The small molecule below binds the protein below.
Small molecule (SMILES): CC1=C(S[C@@H]2CN[C@H](C(=O)N(C)C)C2)C(C(=O)O)=N[C@H]1[C@H](C(=O)O)[C@@H](C)O

Sequence of chain 1.B:
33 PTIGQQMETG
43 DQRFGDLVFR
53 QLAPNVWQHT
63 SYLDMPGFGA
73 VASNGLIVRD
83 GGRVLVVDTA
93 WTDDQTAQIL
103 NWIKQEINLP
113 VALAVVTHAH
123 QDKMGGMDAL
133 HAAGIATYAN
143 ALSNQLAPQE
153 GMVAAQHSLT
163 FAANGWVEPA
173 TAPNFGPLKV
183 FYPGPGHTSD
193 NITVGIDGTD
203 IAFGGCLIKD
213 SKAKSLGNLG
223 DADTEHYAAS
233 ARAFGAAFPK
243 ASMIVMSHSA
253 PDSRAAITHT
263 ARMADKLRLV

Binding-site contacts:
Ligand atom CAP contacts residue ZN1 of chain 1.G at 3.4 Å.
Ligand atom OAH contacts residue HIS250 of chain 1.B at 3.1 Å.
Ligand atom CAS contacts residue ZN1 of chain 1.G at 3.2 Å.
Ligand atom OAH contacts residue ZN1 of chain 1.G at 2.9 Å.
Ligand atom OAE contacts residue ASN220 of chain 1.B at 3.3 Å (h-bond).
Ligand atom CAP contacts residue HIS250 of chain 1.B at 3.3 Å.
Ligand atom CAQ contacts residue HIS122 of chain 1.B at 3.1 Å.
Ligand atom OAF contacts residue ZN1 of chain 1.H at 2.2 Å.
Ligand atom OAH contacts residue LYS211 of chain 1.B at 3.1 Å (salt-bridge).
Ligand atom CAQ contacts residue ZN1 of chain 1.H at 2.8 Å.
Ligand atom OAE contacts residue LYS211 of chain 1.B at 2.9 Å (salt-bridge).
Ligand atom CAA contacts residue GLN123 of chain 1.B at 3.5 Å.
Ligand atom CAC contacts residue SER217 of chain 1.B at 3.1 Å.
Ligand atom NAN contacts residue HIS250 of chain 1.B at 2.8 Å (h-bond).
Ligand atom N contacts residue HIS250 of chain 1.B at 3.2 Å.
Ligand atom CAQ contacts residue ZN1 of chain 1.G at 3.7 Å.
Ligand atom CAZ contacts residue ZN1 of chain 1.G at 3.4 Å.
Ligand atom CAQ contacts residue HIS189 of chain 1.B at 3.6 Å.
Ligand atom OAI contacts residue ZN1 of chain 1.H at 2.8 Å.
Ligand atom CD contacts residue VAL73 of chain 1.B at 3.7 Å (hydrophobic).
Ligand atom CAP contacts residue LYS211 of chain 1.B at 3.5 Å.
Ligand atom NAY contacts residue GLY219 of chain 1.B at 3.8 Å.
Ligand atom CAP contacts residue HIS189 of chain 1.B at 3.8 Å.
Ligand atom OAF contacts residue HIS189 of chain 1.B at 3.5 Å (h-bond).
Ligand atom OAF contacts residue HIS122 of chain 1.B at 3.2 Å (h-bond).
Ligand atom CAS contacts residue HIS250 of chain 1.B at 3.2 Å.
Ligand atom OAH contacts residue HIS189 of chain 1.B at 3.2 Å.
Ligand atom CAA contacts residue ASP124 of chain 1.B at 3.0 Å.
Ligand atom CAD contacts residue SER217 of chain 1.B at 3.6 Å.
Ligand atom OAF contacts residue ASP124 of chain 1.B at 3.2 Å (salt-bridge).
Ligand atom NAN contacts residue ASP124 of chain 1.B at 3.5 Å (salt-bridge).
Ligand atom CD contacts residue HIS250 of chain 1.B at 3.3 Å.
Ligand atom CAQ contacts residue ASN220 of chain 1.B at 3.7 Å.
Ligand atom OAF contacts residue ZN1 of chain 1.G at 2.7 Å.
Ligand atom OAI contacts residue HIS122 of chain 1.B at 2.9 Å (h-bond).
Ligand atom OAI contacts residue ASN220 of chain 1.B at 2.6 Å (h-bond).
Ligand atom OAH contacts residue CYS208 of chain 1.B at 3.2 Å.
Ligand atom NAN contacts residue ZN1 of chain 1.G at 2.3 Å.
Ligand atom CAA contacts residue HIS122 of chain 1.B at 3.2 Å.
Ligand atom OAI contacts residue HIS189 of chain 1.B at 3.1 Å (h-bond).